The protein below binds the small molecule below.
Small molecule (SMILES): Cc1cc(C)nc(SCCO)n1

Binding-site contacts:
Ligand atom C contacts residue PHE149 of chain 1.A at 3.8 Å (hydrophobic).
Ligand atom C6 contacts residue NAD1 of chain 1.B at 3.0 Å.
Ligand atom N1 contacts residue MET161 of chain 1.A at 4.4 Å.
Ligand atom S contacts residue NAD1 of chain 1.B at 3.5 Å (h-bond).
Ligand atom C7 contacts residue ILE202 of chain 1.A at 3.6 Å (hydrophobic).
Ligand atom C7 contacts residue MET199 of chain 1.A at 3.5 Å (hydrophobic).
Ligand atom C5 contacts residue GLY96 of chain 1.A at 3.4 Å.
Ligand atom C2 contacts residue TYR158 of chain 1.A at 4.0 Å (hydrophobic).
Ligand atom N1 contacts residue NAD1 of chain 1.B at 2.7 Å (h-bond).
Ligand atom C contacts residue NAD1 of chain 1.B at 3.6 Å.
Ligand atom C6 contacts residue GLY96 of chain 1.A at 4.0 Å.
Ligand atom C5 contacts residue NAD1 of chain 1.B at 4.4 Å.
Ligand atom C1 contacts residue NAD1 of chain 1.B at 3.6 Å.
Ligand atom C3 contacts residue MET199 of chain 1.A at 4.3 Å (hydrophobic).
Ligand atom C contacts residue TYR158 of chain 1.A at 4.2 Å (hydrophobic).
Ligand atom S contacts residue GLY96 of chain 1.A at 3.4 Å (h-bond).
Ligand atom O contacts residue NAD1 of chain 1.B at 2.8 Å (h-bond).
Ligand atom S contacts residue PHE97 of chain 1.A at 4.1 Å.
Ligand atom C2 contacts residue MET199 of chain 1.A at 4.3 Å (hydrophobic).
Ligand atom C7 contacts residue MET103 of chain 1.A at 4.5 Å (hydrophobic).
Ligand atom O contacts residue ALA198 of chain 1.A at 3.5 Å.
Ligand atom C4 contacts residue NAD1 of chain 1.B at 3.5 Å.
Ligand atom C2 contacts residue NAD1 of chain 1.B at 4.3 Å.

Sequence of chain 1.A:
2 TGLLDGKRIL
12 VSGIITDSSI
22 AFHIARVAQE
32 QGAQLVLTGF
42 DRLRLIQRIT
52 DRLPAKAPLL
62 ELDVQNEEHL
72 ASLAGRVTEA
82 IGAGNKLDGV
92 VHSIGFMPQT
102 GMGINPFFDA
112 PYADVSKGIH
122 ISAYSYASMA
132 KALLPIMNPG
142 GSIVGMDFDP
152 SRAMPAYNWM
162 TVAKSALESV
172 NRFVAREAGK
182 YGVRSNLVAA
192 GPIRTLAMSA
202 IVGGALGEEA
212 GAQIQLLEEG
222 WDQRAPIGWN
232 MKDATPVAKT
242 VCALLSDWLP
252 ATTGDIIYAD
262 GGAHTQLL